Binding-site contacts:
Ligand atom C1 contacts residue THR206 of chain 1.C at 4.0 Å.
Ligand atom C1 contacts residue SER205 of chain 1.C at 3.7 Å.
Ligand atom C4 contacts residue ASN203 of chain 1.C at 4.2 Å.
Ligand atom C5 contacts residue THR206 of chain 1.C at 4.3 Å.
Ligand atom C7 contacts residue ASN203 of chain 1.C at 3.9 Å.
Ligand atom C3 contacts residue ASN203 of chain 1.C at 3.8 Å.
Ligand atom C5 contacts residue SER205 of chain 1.C at 3.4 Å.
Ligand atom C2 contacts residue ASN203 of chain 1.C at 2.5 Å.
Ligand atom O5 contacts residue ASN203 of chain 1.C at 2.3 Å (h-bond).
Ligand atom C6 contacts residue SER205 of chain 1.C at 3.2 Å.
Ligand atom C6 contacts residue THR206 of chain 1.C at 4.0 Å.
Ligand atom N2 contacts residue ASN203 of chain 1.C at 2.9 Å (h-bond).
Ligand atom C5 contacts residue ASN203 of chain 1.C at 3.6 Å.
Ligand atom O7 contacts residue ASN203 of chain 1.C at 4.3 Å.
Ligand atom O5 contacts residue SER205 of chain 1.C at 3.6 Å.
Ligand atom C1 contacts residue ASN203 of chain 1.C at 1.4 Å.
Ligand atom O5 contacts residue THR206 of chain 1.C at 3.6 Å.

Sequence of chain 1.C:
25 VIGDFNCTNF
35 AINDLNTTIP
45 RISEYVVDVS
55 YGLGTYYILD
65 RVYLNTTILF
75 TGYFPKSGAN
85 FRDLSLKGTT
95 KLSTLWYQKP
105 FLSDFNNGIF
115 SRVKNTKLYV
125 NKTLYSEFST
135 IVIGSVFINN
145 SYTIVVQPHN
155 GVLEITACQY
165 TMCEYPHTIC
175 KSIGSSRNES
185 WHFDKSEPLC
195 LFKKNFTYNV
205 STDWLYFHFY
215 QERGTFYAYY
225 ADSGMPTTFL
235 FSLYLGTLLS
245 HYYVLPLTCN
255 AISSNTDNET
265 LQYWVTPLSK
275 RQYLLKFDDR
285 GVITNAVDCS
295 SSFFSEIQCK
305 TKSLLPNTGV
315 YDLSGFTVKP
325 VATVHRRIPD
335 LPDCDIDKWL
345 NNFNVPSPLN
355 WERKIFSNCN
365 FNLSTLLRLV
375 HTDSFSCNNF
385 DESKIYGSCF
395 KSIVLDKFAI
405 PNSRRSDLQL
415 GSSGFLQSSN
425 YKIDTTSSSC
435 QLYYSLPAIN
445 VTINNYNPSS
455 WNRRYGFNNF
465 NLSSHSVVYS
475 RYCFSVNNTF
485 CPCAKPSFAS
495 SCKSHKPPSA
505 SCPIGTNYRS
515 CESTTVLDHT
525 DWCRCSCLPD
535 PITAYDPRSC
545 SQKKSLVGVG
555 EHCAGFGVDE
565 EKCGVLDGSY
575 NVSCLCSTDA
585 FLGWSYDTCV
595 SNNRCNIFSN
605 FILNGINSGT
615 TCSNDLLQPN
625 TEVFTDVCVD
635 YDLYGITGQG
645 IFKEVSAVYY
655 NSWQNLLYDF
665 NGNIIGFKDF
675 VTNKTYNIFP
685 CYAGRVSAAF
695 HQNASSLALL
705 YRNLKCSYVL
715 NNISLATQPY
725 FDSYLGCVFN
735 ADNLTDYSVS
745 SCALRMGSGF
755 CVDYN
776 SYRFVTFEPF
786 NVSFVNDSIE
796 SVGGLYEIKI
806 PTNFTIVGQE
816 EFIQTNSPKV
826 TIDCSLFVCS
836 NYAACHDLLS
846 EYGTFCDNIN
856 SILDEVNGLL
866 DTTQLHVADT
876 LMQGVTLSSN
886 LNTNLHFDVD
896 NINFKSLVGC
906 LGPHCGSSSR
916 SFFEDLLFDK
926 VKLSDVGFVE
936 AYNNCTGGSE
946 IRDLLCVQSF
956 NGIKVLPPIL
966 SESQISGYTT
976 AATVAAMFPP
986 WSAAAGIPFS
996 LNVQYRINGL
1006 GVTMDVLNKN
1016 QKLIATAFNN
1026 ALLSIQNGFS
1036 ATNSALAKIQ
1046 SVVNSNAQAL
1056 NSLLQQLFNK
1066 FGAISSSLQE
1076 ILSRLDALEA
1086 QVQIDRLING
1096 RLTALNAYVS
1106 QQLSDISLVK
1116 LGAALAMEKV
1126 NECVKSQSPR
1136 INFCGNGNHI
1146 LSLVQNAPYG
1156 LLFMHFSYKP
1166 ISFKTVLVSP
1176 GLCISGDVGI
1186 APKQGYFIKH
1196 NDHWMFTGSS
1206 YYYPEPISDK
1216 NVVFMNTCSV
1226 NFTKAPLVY

A protein and the small-molecule ligand that binds it are described below.
Small molecule (SMILES): CC(=O)N[C@H]1[C@H](O[C@H]2[C@H](O)[C@@H](NC(C)=O)CO[C@@H]2CO)O[C@H](CO)[C@@H](O[C@@H]2O[C@H](CO)[C@@H](O)[C@H](O)[C@@H]2O)[C@@H]1O